Sequence of chain 1.A:
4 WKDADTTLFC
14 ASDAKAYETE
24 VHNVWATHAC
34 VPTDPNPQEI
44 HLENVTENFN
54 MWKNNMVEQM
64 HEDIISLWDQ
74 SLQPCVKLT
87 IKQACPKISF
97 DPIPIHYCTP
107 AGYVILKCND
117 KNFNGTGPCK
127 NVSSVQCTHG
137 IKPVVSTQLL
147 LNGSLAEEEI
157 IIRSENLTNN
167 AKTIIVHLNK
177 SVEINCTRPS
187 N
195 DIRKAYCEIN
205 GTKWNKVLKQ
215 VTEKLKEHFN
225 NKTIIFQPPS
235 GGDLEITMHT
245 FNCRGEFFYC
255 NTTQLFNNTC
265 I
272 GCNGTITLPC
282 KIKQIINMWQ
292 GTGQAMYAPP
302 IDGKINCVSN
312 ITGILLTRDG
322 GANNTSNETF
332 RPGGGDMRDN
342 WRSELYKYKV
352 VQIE

A protein and the small-molecule ligand that binds it are described below.
Small molecule (SMILES): CC(=O)N[C@@H]1[C@@H](O)[C@H](O)[C@@H](CO)O[C@H]1O

Binding-site contacts:
Ligand atom C3 contacts residue VAL309 of chain 1.A at 4.0 Å (hydrophobic).
Ligand atom N2 contacts residue ASN148 of chain 1.A at 2.9 Å (h-bond).
Ligand atom O4 contacts residue ARG248 of chain 1.A at 3.9 Å.
Ligand atom O3 contacts residue ASP97 of chain 1.A at 3.9 Å.
Ligand atom C4 contacts residue ASN148 of chain 1.A at 4.2 Å.
Ligand atom N2 contacts residue SER310 of chain 1.A at 3.7 Å.
Ligand atom C5 contacts residue NAG1 of chain 1.J at 4.1 Å.
Ligand atom O6 contacts residue LYS138 of chain 1.A at 4.3 Å.
Ligand atom C3 contacts residue CYS308 of chain 1.A at 4.3 Å (hydrophobic).
Ligand atom C5 contacts residue ASN148 of chain 1.A at 3.7 Å.
Ligand atom C8 contacts residue ASN246 of chain 1.A at 3.4 Å.
Ligand atom O5 contacts residue NAG1 of chain 1.J at 3.8 Å.
Ligand atom C4 contacts residue VAL309 of chain 1.A at 4.0 Å (hydrophobic).
Ligand atom O3 contacts residue CYS308 of chain 1.A at 3.5 Å (h-bond).
Ligand atom O5 contacts residue VAL309 of chain 1.A at 4.0 Å.
Ligand atom C7 contacts residue PRO98 of chain 1.A at 4.3 Å (hydrophobic).
Ligand atom C5 contacts residue VAL309 of chain 1.A at 3.3 Å (hydrophobic).
Ligand atom C2 contacts residue ASN148 of chain 1.A at 2.5 Å.
Ligand atom O3 contacts residue ARG248 of chain 1.A at 4.2 Å.
Ligand atom C6 contacts residue NAG1 of chain 1.J at 3.7 Å.
Ligand atom O7 contacts residue ASN246 of chain 1.A at 4.0 Å.
Ligand atom C8 contacts residue VAL140 of chain 1.A at 4.1 Å (hydrophobic).
Ligand atom C8 contacts residue LEU147 of chain 1.A at 3.6 Å (hydrophobic).
Ligand atom O5 contacts residue ASN148 of chain 1.A at 2.4 Å (h-bond).
Ligand atom C7 contacts residue ASN148 of chain 1.A at 3.7 Å.
Ligand atom O4 contacts residue VAL309 of chain 1.A at 4.0 Å.
Ligand atom C1 contacts residue ASN148 of chain 1.A at 1.4 Å.
Ligand atom O6 contacts residue ASP97 of chain 1.A at 4.3 Å.
Ligand atom O7 contacts residue PRO98 of chain 1.A at 3.2 Å.
Ligand atom C4 contacts residue ASP97 of chain 1.A at 3.9 Å.
Ligand atom C3 contacts residue ASP97 of chain 1.A at 4.3 Å.
Ligand atom O7 contacts residue ASN148 of chain 1.A at 4.0 Å.
Ligand atom C6 contacts residue VAL309 of chain 1.A at 4.2 Å (hydrophobic).
Ligand atom C1 contacts residue VAL309 of chain 1.A at 4.0 Å (hydrophobic).
Ligand atom C7 contacts residue ASN246 of chain 1.A at 4.0 Å.
Ligand atom C8 contacts residue PHE245 of chain 1.A at 3.9 Å (hydrophobic).
Ligand atom C1 contacts residue SER310 of chain 1.A at 4.0 Å.
Ligand atom C7 contacts residue VAL140 of chain 1.A at 4.4 Å (hydrophobic).
Ligand atom C2 contacts residue SER310 of chain 1.A at 4.4 Å.
Ligand atom C3 contacts residue ASN148 of chain 1.A at 3.8 Å.